Binding-site contacts:
Ligand atom O5 contacts residue THR160 of chain 1.D at 4.4 Å.
Ligand atom O5 contacts residue PHE190 of chain 1.D at 3.5 Å.
Ligand atom C6 contacts residue ILE159 of chain 1.D at 4.5 Å (hydrophobic).
Ligand atom O5 contacts residue ILE159 of chain 1.D at 4.3 Å.
Ligand atom O6 contacts residue THR160 of chain 1.D at 3.5 Å.
Ligand atom C5 contacts residue PHE190 of chain 1.D at 4.0 Å (hydrophobic).
Ligand atom O6 contacts residue ILE159 of chain 1.D at 3.1 Å (h-bond).
Ligand atom C6 contacts residue PHE190 of chain 1.D at 4.5 Å (hydrophobic).
Ligand atom O7 contacts residue ASN158 of chain 1.D at 2.4 Å (h-bond).
Ligand atom O6 contacts residue PHE190 of chain 1.D at 3.5 Å.
Ligand atom O5 contacts residue ASN158 of chain 1.D at 3.5 Å (h-bond).
Ligand atom C1 contacts residue PHE190 of chain 1.D at 3.7 Å (hydrophobic).
Ligand atom O7 contacts residue PHE190 of chain 1.D at 4.2 Å.
Ligand atom C2 contacts residue ASN158 of chain 1.D at 3.4 Å.
Ligand atom C7 contacts residue ASN158 of chain 1.D at 3.4 Å.
Ligand atom C6 contacts residue THR160 of chain 1.D at 3.8 Å.
Ligand atom C8 contacts residue PHE190 of chain 1.D at 4.2 Å (hydrophobic).
Ligand atom C1 contacts residue ASN158 of chain 1.D at 3.3 Å.
Ligand atom N2 contacts residue ASN158 of chain 1.D at 3.8 Å.

This protein binds this small molecule.
Small molecule (SMILES): CC(=O)N[C@H]1[C@H](O[C@H]2[C@H](O)[C@@H](NC(C)=O)CO[C@@H]2CO)O[C@H](CO)[C@@H](O[C@@H]2O[C@H](CO)[C@@H](O)[C@H](O)[C@@H]2O)[C@@H]1O

Sequence of chain 1.D:
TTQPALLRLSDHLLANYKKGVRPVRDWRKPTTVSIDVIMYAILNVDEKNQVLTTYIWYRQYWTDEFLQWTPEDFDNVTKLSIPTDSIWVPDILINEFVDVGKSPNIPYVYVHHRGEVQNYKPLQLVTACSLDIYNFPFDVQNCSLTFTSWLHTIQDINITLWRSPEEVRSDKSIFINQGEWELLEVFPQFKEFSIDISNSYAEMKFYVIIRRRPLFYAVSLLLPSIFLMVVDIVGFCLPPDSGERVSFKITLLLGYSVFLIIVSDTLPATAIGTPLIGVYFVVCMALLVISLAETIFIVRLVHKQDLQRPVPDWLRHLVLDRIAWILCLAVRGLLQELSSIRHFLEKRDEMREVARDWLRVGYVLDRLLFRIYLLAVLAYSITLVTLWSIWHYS